Binding-site contacts:
Ligand atom O5' contacts residue DA4 of chain 54.D at 4.0 Å.
Ligand atom O3' contacts residue DA4 of chain 54.D at 4.2 Å.
Ligand atom C4' contacts residue DA4 of chain 54.D at 4.3 Å.
Ligand atom C5' contacts residue DA4 of chain 54.D at 4.0 Å.
Ligand atom C3' contacts residue DA4 of chain 54.D at 3.3 Å.
Ligand atom C2' contacts residue DA4 of chain 54.D at 3.5 Å.
Ligand atom P contacts residue DA4 of chain 54.D at 3.2 Å.
Ligand atom OP2 contacts residue DA4 of chain 54.D at 3.6 Å.
Ligand atom OP1 contacts residue DA4 of chain 54.D at 2.2 Å.

The small molecule below binds the protein below.
Small molecule (SMILES): Nc1ccn([C@H]2C[C@H](O)[C@@H](COP(=O)(O)O)O2)c(=O)n1